Sequence of chain 60.F:
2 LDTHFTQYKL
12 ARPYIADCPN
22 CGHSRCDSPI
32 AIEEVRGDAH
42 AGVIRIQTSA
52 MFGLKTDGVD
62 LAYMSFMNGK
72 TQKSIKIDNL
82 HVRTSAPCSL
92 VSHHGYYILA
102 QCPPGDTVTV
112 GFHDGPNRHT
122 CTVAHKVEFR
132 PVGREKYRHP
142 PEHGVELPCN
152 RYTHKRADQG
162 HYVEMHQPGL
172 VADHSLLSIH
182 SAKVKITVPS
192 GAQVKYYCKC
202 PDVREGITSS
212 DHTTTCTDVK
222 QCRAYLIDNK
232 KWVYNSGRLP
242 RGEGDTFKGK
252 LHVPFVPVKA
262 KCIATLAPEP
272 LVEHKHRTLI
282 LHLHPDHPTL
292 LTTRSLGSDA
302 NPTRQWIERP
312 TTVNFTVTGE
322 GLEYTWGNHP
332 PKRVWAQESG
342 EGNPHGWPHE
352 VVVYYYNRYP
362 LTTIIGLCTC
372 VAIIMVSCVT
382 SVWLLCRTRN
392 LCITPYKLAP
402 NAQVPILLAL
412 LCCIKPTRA

Sequence of chain 60.D:
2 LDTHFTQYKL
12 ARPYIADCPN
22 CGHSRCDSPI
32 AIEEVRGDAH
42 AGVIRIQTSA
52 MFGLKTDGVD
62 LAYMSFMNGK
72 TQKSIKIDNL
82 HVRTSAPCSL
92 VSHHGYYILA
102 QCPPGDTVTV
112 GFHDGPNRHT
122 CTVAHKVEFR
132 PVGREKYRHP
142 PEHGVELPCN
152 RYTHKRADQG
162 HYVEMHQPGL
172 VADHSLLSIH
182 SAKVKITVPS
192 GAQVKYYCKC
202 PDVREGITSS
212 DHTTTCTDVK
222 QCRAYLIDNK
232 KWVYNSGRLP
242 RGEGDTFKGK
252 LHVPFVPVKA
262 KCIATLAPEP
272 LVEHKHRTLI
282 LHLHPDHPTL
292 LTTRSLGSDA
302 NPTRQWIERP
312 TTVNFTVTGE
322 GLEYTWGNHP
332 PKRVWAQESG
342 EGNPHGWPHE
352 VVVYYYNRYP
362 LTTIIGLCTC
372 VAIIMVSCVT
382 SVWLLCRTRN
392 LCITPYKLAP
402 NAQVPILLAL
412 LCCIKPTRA

Sequence of chain 60.H:
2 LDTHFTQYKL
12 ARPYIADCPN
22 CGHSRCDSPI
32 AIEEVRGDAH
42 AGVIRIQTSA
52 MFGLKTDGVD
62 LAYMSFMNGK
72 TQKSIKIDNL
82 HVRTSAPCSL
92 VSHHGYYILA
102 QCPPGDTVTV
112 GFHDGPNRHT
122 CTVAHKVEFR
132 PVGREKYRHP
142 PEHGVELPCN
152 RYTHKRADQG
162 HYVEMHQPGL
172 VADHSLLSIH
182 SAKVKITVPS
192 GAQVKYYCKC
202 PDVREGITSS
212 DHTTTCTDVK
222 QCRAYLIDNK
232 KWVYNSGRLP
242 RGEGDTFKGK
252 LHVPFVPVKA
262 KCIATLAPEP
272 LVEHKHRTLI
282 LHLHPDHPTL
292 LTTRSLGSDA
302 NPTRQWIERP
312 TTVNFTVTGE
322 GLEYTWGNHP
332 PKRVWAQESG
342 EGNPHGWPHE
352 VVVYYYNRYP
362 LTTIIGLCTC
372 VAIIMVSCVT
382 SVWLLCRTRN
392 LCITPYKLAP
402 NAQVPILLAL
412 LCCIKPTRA

The small molecule below binds the protein below.
Small molecule (SMILES): O=C(O)[C@@H]1O[C@H](O[C@H]2[C@@H](OS(=O)(=O)O)O[C@@H](O)[C@H](NS(=O)(=O)O)[C@H]2O)[C@@H](OS(=O)(=O)O)[C@H](O)[C@@H]1O

Binding-site contacts:
Ligand atom OAB contacts residue ARG119 of chain 60.H at 3.5 Å.
Ligand atom OBF contacts residue HIS114 of chain 60.F at 3.9 Å.
Ligand atom SBG contacts residue HIS82 of chain 60.F at 4.0 Å.
Ligand atom OAB contacts residue HIS114 of chain 60.H at 3.3 Å.
Ligand atom OBA contacts residue HIS114 of chain 60.D at 3.0 Å (h-bond).
Ligand atom C5 contacts residue HIS82 of chain 60.H at 4.0 Å.
Ligand atom O4 contacts residue ASN80 of chain 60.D at 3.1 Å (h-bond).
Ligand atom C2 contacts residue HIS82 of chain 60.D at 4.2 Å.
Ligand atom O3 contacts residue HIS82 of chain 60.D at 3.9 Å.
Ligand atom SBB contacts residue HIS82 of chain 60.F at 3.5 Å (h-bond).
Ligand atom C1 contacts residue HIS82 of chain 60.H at 3.7 Å.
Ligand atom O1 contacts residue HIS82 of chain 60.H at 3.6 Å.
Ligand atom O6B contacts residue ASN80 of chain 60.D at 3.0 Å (h-bond).
Ligand atom SAG contacts residue HIS82 of chain 60.D at 3.7 Å.
Ligand atom C6 contacts residue ASN80 of chain 60.D at 3.8 Å.
Ligand atom SBG contacts residue HIS114 of chain 60.F at 3.5 Å (h-bond).
Ligand atom O3 contacts residue HIS114 of chain 60.D at 3.3 Å (h-bond).
Ligand atom OBH contacts residue HIS114 of chain 60.F at 3.1 Å (h-bond).
Ligand atom C1 contacts residue HIS114 of chain 60.H at 3.5 Å.
Ligand atom N2 contacts residue HIS114 of chain 60.H at 4.1 Å.
Ligand atom C3 contacts residue HIS82 of chain 60.D at 4.3 Å.
Ligand atom O2 contacts residue HIS82 of chain 60.F at 4.0 Å.
Ligand atom OBI contacts residue HIS114 of chain 60.F at 3.0 Å (h-bond).
Ligand atom OBE contacts residue HIS82 of chain 60.F at 2.9 Å (h-bond).
Ligand atom OBA contacts residue HIS82 of chain 60.D at 4.3 Å.
Ligand atom O4 contacts residue HIS114 of chain 60.D at 3.6 Å.
Ligand atom OBI contacts residue HIS82 of chain 60.F at 2.9 Å.
Ligand atom O1 contacts residue HIS114 of chain 60.H at 2.8 Å (h-bond).
Ligand atom OAH contacts residue ASN80 of chain 60.D at 3.2 Å (h-bond).
Ligand atom O5 contacts residue HIS82 of chain 60.H at 3.2 Å (h-bond).
Ligand atom OBF contacts residue HIS82 of chain 60.F at 3.9 Å.
Ligand atom OBC contacts residue HIS114 of chain 60.D at 4.1 Å.
Ligand atom SBB contacts residue HIS114 of chain 60.D at 4.2 Å.
Ligand atom OBC contacts residue HIS82 of chain 60.F at 3.2 Å (h-bond).
Ligand atom SAG contacts residue ASN80 of chain 60.D at 4.3 Å.
Ligand atom SAG contacts residue HIS114 of chain 60.H at 4.1 Å.
Ligand atom C4 contacts residue ASN80 of chain 60.D at 4.0 Å.
Ligand atom OAH contacts residue HIS82 of chain 60.D at 3.1 Å (h-bond).
Ligand atom OAF contacts residue HIS82 of chain 60.D at 3.2 Å (h-bond).
Ligand atom OAF contacts residue HIS114 of chain 60.H at 4.1 Å.